Sequence of chain 2.B:
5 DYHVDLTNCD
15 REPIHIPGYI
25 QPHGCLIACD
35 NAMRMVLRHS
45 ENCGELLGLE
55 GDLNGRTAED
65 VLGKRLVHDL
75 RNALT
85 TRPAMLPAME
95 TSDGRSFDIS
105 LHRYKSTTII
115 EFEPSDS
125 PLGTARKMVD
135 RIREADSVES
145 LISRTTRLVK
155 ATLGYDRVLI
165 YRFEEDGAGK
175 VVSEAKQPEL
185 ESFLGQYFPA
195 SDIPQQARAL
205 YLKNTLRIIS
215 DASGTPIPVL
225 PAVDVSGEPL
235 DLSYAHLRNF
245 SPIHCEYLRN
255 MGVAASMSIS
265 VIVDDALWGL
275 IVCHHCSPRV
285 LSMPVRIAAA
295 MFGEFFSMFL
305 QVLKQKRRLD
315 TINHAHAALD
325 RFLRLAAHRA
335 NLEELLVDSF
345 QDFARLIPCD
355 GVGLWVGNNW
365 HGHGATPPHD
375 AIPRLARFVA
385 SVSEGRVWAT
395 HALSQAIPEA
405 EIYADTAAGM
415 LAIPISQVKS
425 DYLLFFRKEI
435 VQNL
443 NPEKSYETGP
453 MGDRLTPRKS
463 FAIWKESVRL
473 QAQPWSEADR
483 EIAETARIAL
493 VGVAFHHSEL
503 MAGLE

A small-molecule ligand and the protein it binds are described below.
Small molecule (SMILES): C=CC1=C(C)/C(=C\c2[nH]c(/C=C3\N=C(/C=C4\NC(=O)[C@@H](C)\C4=C/C)C(C)=C3CCC(=O)O)c(CCC(=O)O)c2C)NC1=O

Binding-site contacts:
Ligand atom CMB contacts residue SER245 of chain 2.B at 3.5 Å.
Ligand atom O2C contacts residue HIS248 of chain 2.B at 2.8 Å (h-bond).
Ligand atom CAC contacts residue TYR205 of chain 2.B at 3.6 Å (hydrophobic).
Ligand atom NC contacts residue ASP196 of chain 2.B at 3.2 Å (salt-bridge).
Ligand atom NA contacts residue ASP196 of chain 2.B at 3.0 Å (salt-bridge).
Ligand atom OA contacts residue TYR251 of chain 2.B at 3.4 Å.
Ligand atom O1B contacts residue ARG242 of chain 2.B at 3.2 Å (salt-bridge).
Ligand atom OD contacts residue TYR165 of chain 2.B at 2.4 Å (h-bond).
Ligand atom CAA contacts residue SER195 of chain 2.B at 3.5 Å.
Ligand atom CHC contacts residue TYR205 of chain 2.B at 3.6 Å (hydrophobic).
Ligand atom C3D contacts residue TYR165 of chain 2.B at 3.0 Å (hydrophobic).
Ligand atom ND contacts residue TYR165 of chain 2.B at 3.5 Å (h-bond).
Ligand atom CAA contacts residue CYS13 of chain 2.B at 2.8 Å (hydrophobic).
Ligand atom CAD contacts residue TYR165 of chain 2.B at 3.1 Å (hydrophobic).
Ligand atom C4A contacts residue ASP196 of chain 2.B at 3.2 Å.
Ligand atom CBB contacts residue PHE244 of chain 2.B at 3.4 Å (hydrophobic).
Ligand atom CMD contacts residue ASP196 of chain 2.B at 3.5 Å.
Ligand atom C1B contacts residue PRO198 of chain 2.B at 3.3 Å (hydrophobic).
Ligand atom OA contacts residue ASP196 of chain 2.B at 3.5 Å (salt-bridge).
Ligand atom CHB contacts residue PRO198 of chain 2.B at 3.3 Å (hydrophobic).
Ligand atom CGB contacts residue PHE244 of chain 2.B at 3.0 Å (hydrophobic).
Ligand atom C1C contacts residue HIS248 of chain 2.B at 3.3 Å.
Ligand atom C3C contacts residue ILE197 of chain 2.B at 3.5 Å (hydrophobic).
Ligand atom O1C contacts residue SER262 of chain 2.B at 3.6 Å (h-bond).
Ligand atom CHB contacts residue ASP196 of chain 2.B at 3.5 Å.
Ligand atom CMD contacts residue TYR251 of chain 2.B at 3.2 Å (hydrophobic).
Ligand atom C4D contacts residue TYR165 of chain 2.B at 2.8 Å (hydrophobic).
Ligand atom C4C contacts residue ILE197 of chain 2.B at 3.6 Å (hydrophobic).
Ligand atom O1B contacts residue SER245 of chain 2.B at 2.9 Å (h-bond).
Ligand atom CGC contacts residue HIS248 of chain 2.B at 3.5 Å.
Ligand atom C3A contacts residue SER195 of chain 2.B at 3.5 Å.
Ligand atom CHC contacts residue HIS248 of chain 2.B at 3.4 Å.
Ligand atom CBA contacts residue CYS13 of chain 2.B at 2.0 Å (hydrophobic).
Ligand atom NB contacts residue ASP196 of chain 2.B at 3.0 Å (salt-bridge).
Ligand atom O2B contacts residue ARG242 of chain 2.B at 2.9 Å (salt-bridge).
Ligand atom O2C contacts residue SER260 of chain 2.B at 2.8 Å (h-bond).
Ligand atom O2B contacts residue PHE244 of chain 2.B at 3.0 Å.
Ligand atom NC contacts residue HIS248 of chain 2.B at 3.5 Å (h-bond).
Ligand atom O1B contacts residue PHE244 of chain 2.B at 3.2 Å.
Ligand atom OD contacts residue HIS278 of chain 2.B at 2.8 Å (h-bond).